Binding-site contacts:
Ligand atom C30 contacts residue ARG104 of chain 1.A at 4.0 Å.
Ligand atom C23 contacts residue GLN26 of chain 1.A at 4.0 Å.
Ligand atom C8 contacts residue PHE128 of chain 1.A at 3.8 Å (hydrophobic).
Ligand atom O1 contacts residue ILE137 of chain 1.A at 3.4 Å.
Ligand atom C28 contacts residue HIS63 of chain 1.A at 3.4 Å.
Ligand atom C16 contacts residue PHE118 of chain 1.A at 3.8 Å (hydrophobic).
Ligand atom O3 contacts residue HIS63 of chain 1.A at 3.4 Å (h-bond).
Ligand atom C30 contacts residue CYS25 of chain 1.A at 4.1 Å (hydrophobic).
Ligand atom C26 contacts residue PHE141 of chain 1.A at 3.9 Å (hydrophobic).
Ligand atom C27 contacts residue LEU27 of chain 1.A at 4.0 Å (hydrophobic).
Ligand atom C26 contacts residue MET105 of chain 1.A at 4.1 Å (hydrophobic).
Ligand atom C26 contacts residue PHE128 of chain 1.A at 4.0 Å (hydrophobic).
Ligand atom C24 contacts residue GLN26 of chain 1.A at 3.6 Å.
Ligand atom C11 contacts residue VAL101 of chain 1.A at 4.1 Å (hydrophobic).
Ligand atom C19 contacts residue CYS60 of chain 1.A at 4.0 Å (hydrophobic).
Ligand atom O1 contacts residue HIS219 of chain 1.A at 2.8 Å (h-bond).
Ligand atom C22 contacts residue MET105 of chain 1.A at 3.6 Å (hydrophobic).
Ligand atom C17 contacts residue ALA67 of chain 1.A at 4.1 Å (hydrophobic).
Ligand atom C18 contacts residue HIS219 of chain 1.A at 3.7 Å.
Ligand atom C25 contacts residue CYS60 of chain 1.A at 3.9 Å (hydrophobic).
Ligand atom C23 contacts residue LEU27 of chain 1.A at 4.0 Å (hydrophobic).
Ligand atom C29 contacts residue VAL101 of chain 1.A at 3.9 Å (hydrophobic).
Ligand atom O2 contacts residue HIS63 of chain 1.A at 2.7 Å (h-bond).
Ligand atom C25 contacts residue PHE128 of chain 1.A at 3.8 Å (hydrophobic).
Ligand atom C18 contacts residue ILE140 of chain 1.A at 4.1 Å (hydrophobic).
Ligand atom C20 contacts residue HIS219 of chain 1.A at 3.5 Å.
Ligand atom C15 contacts residue ALA108 of chain 1.A at 3.9 Å (hydrophobic).
Ligand atom C12 contacts residue PHE117 of chain 1.A at 3.1 Å (hydrophobic).
Ligand atom C29 contacts residue MET105 of chain 1.A at 3.8 Å (hydrophobic).
Ligand atom O1 contacts residue ILE140 of chain 1.A at 3.7 Å.
Ligand atom C16 contacts residue HIS63 of chain 1.A at 3.5 Å.
Ligand atom C30 contacts residue ARG107 of chain 1.A at 3.5 Å.
Ligand atom C6 contacts residue PHE118 of chain 1.A at 3.9 Å (hydrophobic).
Ligand atom C13 contacts residue LEU64 of chain 1.A at 4.1 Å (hydrophobic).
Ligand atom C17 contacts residue VAL101 of chain 1.A at 4.0 Å (hydrophobic).
Ligand atom C26 contacts residue ILE140 of chain 1.A at 4.1 Å (hydrophobic).
Ligand atom C25 contacts residue LEU131 of chain 1.A at 4.1 Å (hydrophobic).
Ligand atom C8 contacts residue PHE118 of chain 1.A at 3.9 Å (hydrophobic).
Ligand atom C22 contacts residue VAL116 of chain 1.A at 4.1 Å (hydrophobic).
Ligand atom C15 contacts residue PHE117 of chain 1.A at 3.5 Å (hydrophobic).

Sequence of chain 1.A:
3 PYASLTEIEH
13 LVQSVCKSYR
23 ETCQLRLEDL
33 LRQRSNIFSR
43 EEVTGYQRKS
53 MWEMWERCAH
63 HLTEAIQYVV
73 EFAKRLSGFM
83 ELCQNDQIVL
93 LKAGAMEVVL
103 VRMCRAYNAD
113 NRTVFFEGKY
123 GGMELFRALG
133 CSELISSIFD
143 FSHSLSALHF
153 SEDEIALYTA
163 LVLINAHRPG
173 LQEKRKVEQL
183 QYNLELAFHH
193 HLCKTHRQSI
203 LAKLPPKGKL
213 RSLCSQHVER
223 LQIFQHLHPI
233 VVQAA

The small molecule below binds the protein below.
Small molecule (SMILES): C[C@H]1[C@H](C)CC[C@]2(C(=O)O)CC[C@]3(C)C(=CC[C@@H]4[C@@]5(C)CC[C@H](O)C(C)(C)[C@@H]5CC[C@]43C)[C@H]12